The small molecule below binds the protein below.
Small molecule (SMILES): CC(=O)N[C@@H]1[C@@H](O)[C@H](O)[C@@H](CO)O[C@H]1O

Binding-site contacts:
Ligand atom C1 contacts residue ASN118 of chain 6.E at 1.4 Å.
Ligand atom O6 contacts residue PHE119 of chain 6.E at 4.0 Å.
Ligand atom O5 contacts residue PHE119 of chain 6.E at 3.8 Å.
Ligand atom C6 contacts residue THR120 of chain 6.E at 3.4 Å.
Ligand atom C1 contacts residue SER66 of chain 6.E at 4.5 Å.
Ligand atom N2 contacts residue TYR90 of chain 6.E at 4.4 Å.
Ligand atom N2 contacts residue ASN118 of chain 6.E at 2.9 Å (h-bond).
Ligand atom C4 contacts residue ASN118 of chain 6.E at 4.2 Å.
Ligand atom C7 contacts residue TYR90 of chain 6.E at 4.1 Å (hydrophobic).
Ligand atom C8 contacts residue ASP67 of chain 6.E at 4.0 Å.
Ligand atom C7 contacts residue ASN118 of chain 6.E at 3.1 Å.
Ligand atom O5 contacts residue THR89 of chain 6.E at 4.3 Å.
Ligand atom O4 contacts residue THR300 of chain 33.A at 4.5 Å.
Ligand atom C5 contacts residue THR89 of chain 6.E at 4.2 Å.
Ligand atom C3 contacts residue ASN118 of chain 6.E at 3.8 Å.
Ligand atom O7 contacts residue SER66 of chain 6.E at 3.5 Å.
Ligand atom O5 contacts residue THR120 of chain 6.E at 3.4 Å (h-bond).
Ligand atom C2 contacts residue ASN118 of chain 6.E at 2.5 Å.
Ligand atom O5 contacts residue SER66 of chain 6.E at 4.4 Å.
Ligand atom C5 contacts residue THR120 of chain 6.E at 4.0 Å.
Ligand atom C1 contacts residue THR89 of chain 6.E at 4.4 Å.
Ligand atom C6 contacts residue PHE119 of chain 6.E at 3.8 Å (hydrophobic).
Ligand atom C7 contacts residue ASP67 of chain 6.E at 3.9 Å.
Ligand atom C5 contacts residue ASN118 of chain 6.E at 3.6 Å.
Ligand atom C6 contacts residue THR89 of chain 6.E at 4.2 Å.
Ligand atom O6 contacts residue THR120 of chain 6.E at 2.5 Å (h-bond).
Ligand atom C8 contacts residue TYR90 of chain 6.E at 3.8 Å (hydrophobic).
Ligand atom O7 contacts residue ASN118 of chain 6.E at 3.0 Å (h-bond).
Ligand atom O5 contacts residue ASN118 of chain 6.E at 2.3 Å (h-bond).
Ligand atom O7 contacts residue ASP67 of chain 6.E at 3.5 Å (salt-bridge).
Ligand atom C8 contacts residue ASN118 of chain 6.E at 4.4 Å.
Ligand atom C5 contacts residue PHE119 of chain 6.E at 4.4 Å (hydrophobic).

Sequence of chain 6.E:
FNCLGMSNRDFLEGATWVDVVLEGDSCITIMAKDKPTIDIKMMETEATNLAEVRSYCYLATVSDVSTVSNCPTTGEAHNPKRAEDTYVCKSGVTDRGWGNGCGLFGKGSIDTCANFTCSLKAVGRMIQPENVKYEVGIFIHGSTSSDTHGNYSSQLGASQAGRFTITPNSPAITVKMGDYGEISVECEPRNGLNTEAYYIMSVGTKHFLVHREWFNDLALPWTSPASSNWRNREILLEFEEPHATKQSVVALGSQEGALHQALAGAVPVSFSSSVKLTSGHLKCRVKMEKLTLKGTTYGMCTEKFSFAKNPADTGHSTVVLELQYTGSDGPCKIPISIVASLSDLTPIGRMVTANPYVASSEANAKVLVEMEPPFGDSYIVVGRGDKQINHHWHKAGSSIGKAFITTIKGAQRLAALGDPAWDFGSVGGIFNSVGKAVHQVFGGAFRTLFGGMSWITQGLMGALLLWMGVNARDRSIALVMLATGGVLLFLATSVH

Sequence of chain 33.A:
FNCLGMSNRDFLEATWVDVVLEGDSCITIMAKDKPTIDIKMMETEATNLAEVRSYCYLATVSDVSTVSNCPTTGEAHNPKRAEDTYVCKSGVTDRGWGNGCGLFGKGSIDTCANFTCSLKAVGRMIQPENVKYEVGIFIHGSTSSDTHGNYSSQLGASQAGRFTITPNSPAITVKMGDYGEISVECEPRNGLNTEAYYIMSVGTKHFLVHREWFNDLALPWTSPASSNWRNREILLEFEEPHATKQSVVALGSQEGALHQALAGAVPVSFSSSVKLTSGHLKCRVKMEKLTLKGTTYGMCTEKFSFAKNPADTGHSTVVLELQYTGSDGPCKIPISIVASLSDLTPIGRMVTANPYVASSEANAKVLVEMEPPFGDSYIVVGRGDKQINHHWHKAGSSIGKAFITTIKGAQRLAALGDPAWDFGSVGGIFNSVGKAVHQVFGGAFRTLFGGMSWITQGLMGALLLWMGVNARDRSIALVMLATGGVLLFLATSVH